Binding-site contacts:
Ligand atom CAF contacts residue PHE159 of chain 1.A at 3.8 Å (hydrophobic).
Ligand atom CAN contacts residue TYR212 of chain 1.A at 3.4 Å (hydrophobic).
Ligand atom CAR contacts residue TYR212 of chain 1.A at 3.6 Å (hydrophobic).
Ligand atom CAF contacts residue ASN154 of chain 1.A at 3.7 Å.
Ligand atom OAA contacts residue PHE205 of chain 1.A at 3.1 Å.
Ligand atom CAD contacts residue GLY199 of chain 1.A at 3.7 Å.
Ligand atom CAF contacts residue GLY199 of chain 1.A at 3.4 Å.
Ligand atom CAO contacts residue GLY199 of chain 1.A at 3.5 Å.
Ligand atom CAT contacts residue TYR212 of chain 1.A at 3.5 Å (hydrophobic).
Ligand atom CAS contacts residue TYR212 of chain 1.A at 3.6 Å (hydrophobic).
Ligand atom OAK contacts residue GOL1 of chain 1.H at 2.6 Å.
Ligand atom CAE contacts residue ALA228 of chain 1.A at 3.6 Å (hydrophobic).
Ligand atom CAE contacts residue ILE213 of chain 1.A at 3.5 Å (hydrophobic).
Ligand atom CAF contacts residue TYR212 of chain 1.A at 3.7 Å (hydrophobic).
Ligand atom CAS contacts residue GLY199 of chain 1.A at 3.9 Å.
Ligand atom CAN contacts residue PHE205 of chain 1.A at 3.4 Å (hydrophobic).
Ligand atom OAA contacts residue SER209 of chain 1.A at 3.2 Å.
Ligand atom CAD contacts residue GLY198 of chain 1.A at 3.8 Å.
Ligand atom CAR contacts residue ALA228 of chain 1.A at 3.9 Å (hydrophobic).
Ligand atom CAI contacts residue GOL1 of chain 1.H at 3.2 Å.
Ligand atom CAP contacts residue TYR212 of chain 1.A at 3.8 Å (hydrophobic).
Ligand atom OAK contacts residue PHE159 of chain 1.A at 3.4 Å.
Ligand atom CAQ contacts residue GOL1 of chain 1.H at 3.4 Å.
Ligand atom CAP contacts residue GOL1 of chain 1.H at 3.1 Å.
Ligand atom OAC contacts residue MET227 of chain 1.A at 3.8 Å.
Ligand atom CAS contacts residue GOL1 of chain 1.H at 3.2 Å.
Ligand atom CAQ contacts residue GLY199 of chain 1.A at 3.4 Å.
Ligand atom CAO contacts residue TYR212 of chain 1.A at 3.3 Å (hydrophobic).
Ligand atom OAJ contacts residue TYR212 of chain 1.A at 3.3 Å.
Ligand atom OAJ contacts residue PHE205 of chain 1.A at 3.7 Å.
Ligand atom CAH contacts residue GLY199 of chain 1.A at 3.8 Å.
Ligand atom CAM contacts residue ALA228 of chain 1.A at 3.8 Å (hydrophobic).
Ligand atom OAB contacts residue TYR212 of chain 1.A at 3.9 Å.
Ligand atom CAL contacts residue TYR212 of chain 1.A at 3.6 Å (hydrophobic).
Ligand atom CAF contacts residue GOL1 of chain 1.H at 2.9 Å.
Ligand atom CAD contacts residue ASN154 of chain 1.A at 3.1 Å.
Ligand atom CAG contacts residue ALA228 of chain 1.A at 3.4 Å (hydrophobic).
Ligand atom CAQ contacts residue TYR212 of chain 1.A at 3.5 Å (hydrophobic).
Ligand atom CAH contacts residue TYR212 of chain 1.A at 3.3 Å (hydrophobic).
Ligand atom OAA contacts residue TYR212 of chain 1.A at 3.6 Å.

Sequence of chain 1.A:
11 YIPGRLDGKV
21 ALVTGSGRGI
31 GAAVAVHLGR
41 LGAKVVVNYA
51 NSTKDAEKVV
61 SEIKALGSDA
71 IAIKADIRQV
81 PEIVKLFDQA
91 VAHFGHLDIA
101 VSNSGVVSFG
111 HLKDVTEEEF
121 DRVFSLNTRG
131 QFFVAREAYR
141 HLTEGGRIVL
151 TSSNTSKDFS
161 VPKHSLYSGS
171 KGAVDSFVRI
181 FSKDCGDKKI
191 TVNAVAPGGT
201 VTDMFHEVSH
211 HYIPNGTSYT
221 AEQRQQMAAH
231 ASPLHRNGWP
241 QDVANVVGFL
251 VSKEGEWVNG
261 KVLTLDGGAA

A protein and the small-molecule ligand that binds it are described below.
Small molecule (SMILES): O=c1oc2cc(O)ccc2c2oc3cc(O)ccc3c12